Sequence of chain 1.H:
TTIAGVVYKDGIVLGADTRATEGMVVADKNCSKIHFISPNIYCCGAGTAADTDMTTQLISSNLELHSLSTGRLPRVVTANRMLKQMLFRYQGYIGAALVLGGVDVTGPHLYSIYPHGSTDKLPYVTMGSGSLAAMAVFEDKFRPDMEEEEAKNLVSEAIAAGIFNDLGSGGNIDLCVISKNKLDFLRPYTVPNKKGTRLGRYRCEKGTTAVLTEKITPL

Binding-site contacts:
Ligand atom C17 contacts residue THR1 of chain 1.H at 3.8 Å.
Ligand atom C43 contacts residue THR21 of chain 1.H at 3.6 Å.
Ligand atom O39 contacts residue ALA49 of chain 1.H at 3.3 Å (h-bond).
Ligand atom O29 contacts residue GLY128 of chain 1.H at 3.7 Å.
Ligand atom O33 contacts residue THR21 of chain 1.H at 3.5 Å (h-bond).
Ligand atom C10 contacts residue THR21 of chain 1.H at 3.6 Å.
Ligand atom N53 contacts residue ASP125 of chain 1.I at 3.4 Å.
Ligand atom C20 contacts residue ALA49 of chain 1.H at 3.7 Å (hydrophobic).
Ligand atom C32 contacts residue GLY47 of chain 1.H at 3.7 Å.
Ligand atom O44 contacts residue THR21 of chain 1.H at 3.8 Å.
Ligand atom N14 contacts residue GLY47 of chain 1.H at 3.1 Å (h-bond).
Ligand atom N51 contacts residue ASP125 of chain 1.I at 3.6 Å.
Ligand atom S27 contacts residue THR1 of chain 1.H at 3.6 Å.
Ligand atom O29 contacts residue GLY47 of chain 1.H at 3.6 Å (h-bond).
Ligand atom C18 contacts residue GLY45 of chain 1.H at 3.5 Å.
Ligand atom C12 contacts residue GLY47 of chain 1.H at 3.6 Å.
Ligand atom C16 contacts residue GLY45 of chain 1.H at 3.8 Å.
Ligand atom C59 contacts residue THR48 of chain 1.H at 3.5 Å.
Ligand atom C26 contacts residue THR1 of chain 1.H at 2.5 Å.
Ligand atom O31 contacts residue THR21 of chain 1.H at 3.3 Å (h-bond).
Ligand atom C56 contacts residue LEU126 of chain 1.I at 3.6 Å (hydrophobic).
Ligand atom N11 contacts residue THR21 of chain 1.H at 2.9 Å (h-bond).
Ligand atom C15 contacts residue THR1 of chain 1.H at 2.3 Å.
Ligand atom O29 contacts residue SER129 of chain 1.H at 3.6 Å.
Ligand atom C60 contacts residue THR48 of chain 1.H at 3.6 Å.
Ligand atom C21 contacts residue ASP53 of chain 1.H at 3.8 Å.
Ligand atom C25 contacts residue THR1 of chain 1.H at 1.4 Å.
Ligand atom C54 contacts residue ASP125 of chain 1.I at 3.3 Å.
Ligand atom C26 contacts residue GLY47 of chain 1.H at 3.6 Å.
Ligand atom C9 contacts residue THR21 of chain 1.H at 3.4 Å.
Ligand atom O30 contacts residue SER129 of chain 1.H at 2.9 Å (h-bond).
Ligand atom C23 contacts residue CYS31 of chain 1.H at 3.8 Å (hydrophobic).
Ligand atom N52 contacts residue ASP125 of chain 1.I at 3.4 Å.
Ligand atom N22 contacts residue ASP53 of chain 1.H at 2.7 Å (salt-bridge).
Ligand atom N14 contacts residue THR1 of chain 1.H at 3.6 Å.
Ligand atom C13 contacts residue GLY47 of chain 1.H at 3.8 Å.
Ligand atom N8 contacts residue ASP125 of chain 1.I at 3.4 Å (salt-bridge).
Ligand atom O30 contacts residue THR1 of chain 1.H at 2.5 Å (h-bond).
Ligand atom C23 contacts residue ALA49 of chain 1.H at 3.7 Å (hydrophobic).
Ligand atom C16 contacts residue THR1 of chain 1.H at 2.7 Å.

Sequence of chain 1.I:
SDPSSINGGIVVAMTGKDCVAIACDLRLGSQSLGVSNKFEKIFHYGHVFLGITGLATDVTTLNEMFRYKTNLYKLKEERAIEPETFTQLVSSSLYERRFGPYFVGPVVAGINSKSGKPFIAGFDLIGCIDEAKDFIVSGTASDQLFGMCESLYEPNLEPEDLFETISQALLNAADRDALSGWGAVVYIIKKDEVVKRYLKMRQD

This protein binds this small molecule.
Small molecule (SMILES): CC(C)C[C@H](NC(=O)[C@@H](Cc1ccccc1)N=[N+]=[N-])C(=O)N[C@H](C(=O)N[C@H](CCS(C)(=O)=O)Cc1ccc(CN)cc1)[C@@H](C)O